Sequence of chain 1.A:
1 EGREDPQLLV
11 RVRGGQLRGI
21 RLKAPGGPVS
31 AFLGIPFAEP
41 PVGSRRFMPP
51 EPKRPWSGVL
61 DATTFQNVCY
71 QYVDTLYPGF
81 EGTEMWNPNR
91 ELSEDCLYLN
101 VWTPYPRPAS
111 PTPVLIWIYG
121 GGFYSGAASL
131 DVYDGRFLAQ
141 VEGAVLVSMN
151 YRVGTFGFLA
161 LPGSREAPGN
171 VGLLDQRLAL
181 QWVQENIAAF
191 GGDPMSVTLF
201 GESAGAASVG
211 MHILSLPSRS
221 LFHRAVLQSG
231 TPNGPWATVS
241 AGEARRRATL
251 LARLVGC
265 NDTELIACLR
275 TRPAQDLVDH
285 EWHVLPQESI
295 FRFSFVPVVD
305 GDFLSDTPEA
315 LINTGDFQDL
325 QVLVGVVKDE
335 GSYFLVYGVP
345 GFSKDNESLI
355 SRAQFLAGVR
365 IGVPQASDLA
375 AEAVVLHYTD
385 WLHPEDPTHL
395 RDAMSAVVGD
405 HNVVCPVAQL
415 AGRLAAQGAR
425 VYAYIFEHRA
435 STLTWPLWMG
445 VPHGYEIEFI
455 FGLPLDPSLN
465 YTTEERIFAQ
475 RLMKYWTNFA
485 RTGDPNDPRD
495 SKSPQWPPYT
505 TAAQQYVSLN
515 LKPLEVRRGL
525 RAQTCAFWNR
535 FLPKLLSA

Binding-site contacts:
Ligand atom C6 contacts residue TYR337 of chain 1.A at 3.5 Å (hydrophobic).
Ligand atom C13 contacts residue TRP286 of chain 1.A at 3.1 Å (hydrophobic).
Ligand atom N4 contacts residue TYR124 of chain 1.A at 3.4 Å.
Ligand atom C7 contacts residue TYR124 of chain 1.A at 3.7 Å (hydrophobic).
Ligand atom C6 contacts residue TYR124 of chain 1.A at 3.3 Å (hydrophobic).
Ligand atom C9 contacts residue TYR124 of chain 1.A at 3.5 Å (hydrophobic).
Ligand atom C12 contacts residue TRP286 of chain 1.A at 3.1 Å (hydrophobic).
Ligand atom N5 contacts residue GLY122 of chain 1.A at 3.7 Å.
Ligand atom O2 contacts residue TYR124 of chain 1.A at 3.0 Å (h-bond).
Ligand atom O1 contacts residue ILE294 of chain 1.A at 3.3 Å.
Ligand atom O3 contacts residue SER298 of chain 1.A at 2.8 Å (h-bond).
Ligand atom C7 contacts residue ASP74 of chain 1.A at 3.5 Å.
Ligand atom C14 contacts residue TRP286 of chain 1.A at 3.8 Å (hydrophobic).
Ligand atom C10 contacts residue TRP286 of chain 1.A at 3.5 Å (hydrophobic).
Ligand atom O1 contacts residue PHE295 of chain 1.A at 2.8 Å (h-bond).
Ligand atom C9 contacts residue TRP286 of chain 1.A at 3.6 Å (hydrophobic).
Ligand atom C11 contacts residue TRP286 of chain 1.A at 3.5 Å (hydrophobic).
Ligand atom C2 contacts residue TYR124 of chain 1.A at 3.3 Å (hydrophobic).
Ligand atom C11 contacts residue TYR124 of chain 1.A at 3.7 Å (hydrophobic).
Ligand atom C12 contacts residue ARG296 of chain 1.A at 3.6 Å.
Ligand atom N1 contacts residue PHE295 of chain 1.A at 3.5 Å (h-bond).
Ligand atom C8 contacts residue TRP286 of chain 1.A at 3.0 Å (hydrophobic).
Ligand atom C3 contacts residue TYR124 of chain 1.A at 3.6 Å (hydrophobic).
Ligand atom C3 contacts residue PHE338 of chain 1.A at 3.3 Å (hydrophobic).
Ligand atom O3 contacts residue PHE297 of chain 1.A at 3.3 Å.
Ligand atom O4 contacts residue GLY121 of chain 1.A at 3.5 Å (h-bond).
Ligand atom C5 contacts residue TYR337 of chain 1.A at 3.3 Å (hydrophobic).
Ligand atom O4 contacts residue GLY122 of chain 1.A at 3.4 Å (h-bond).
Ligand atom N1 contacts residue PHE338 of chain 1.A at 3.5 Å.
Ligand atom N3 contacts residue TRP286 of chain 1.A at 3.1 Å.
Ligand atom C10 contacts residue TYR124 of chain 1.A at 3.6 Å (hydrophobic).
Ligand atom O2 contacts residue ASP74 of chain 1.A at 2.9 Å (salt-bridge).
Ligand atom N2 contacts residue TYR124 of chain 1.A at 3.1 Å (h-bond).
Ligand atom C7 contacts residue TYR341 of chain 1.A at 2.9 Å (hydrophobic).
Ligand atom N3 contacts residue TYR124 of chain 1.A at 3.8 Å.
Ligand atom C4 contacts residue TYR124 of chain 1.A at 3.7 Å (hydrophobic).
Ligand atom N4 contacts residue GLU285 of chain 1.A at 3.2 Å.
Ligand atom O4 contacts residue SER203 of chain 1.A at 2.5 Å (h-bond).
Ligand atom C5 contacts residue TYR124 of chain 1.A at 3.5 Å (hydrophobic).
Ligand atom C22 contacts residue PHE338 of chain 1.A at 3.7 Å (hydrophobic).

The protein below binds the small molecule below.
Small molecule (SMILES): NC(=O)c1cc[n+](COC[n+]2ccc(/C=N/O)cc2/C=N/O)cc1